Binding-site contacts:
Ligand atom C11 contacts residue ASP54 of chain 1.A at 3.6 Å.
Ligand atom C9 contacts residue ASN49 of chain 1.E at 3.9 Å.
Ligand atom C5 contacts residue GLY47 of chain 1.E at 4.1 Å.
Ligand atom O4 contacts residue THR260 of chain 1.E at 3.6 Å.
Ligand atom O9 contacts residue ASN49 of chain 1.E at 2.9 Å (h-bond).
Ligand atom O1A contacts residue HIS267 of chain 1.E at 3.2 Å.
Ligand atom C4 contacts residue TYR41 of chain 1.E at 3.7 Å (hydrophobic).
Ligand atom O6 contacts residue THR63 of chain 1.E at 4.0 Å.
Ligand atom C1 contacts residue ARG46 of chain 1.E at 3.6 Å.
Ligand atom C4 contacts residue HIS267 of chain 1.E at 3.3 Å.
Ligand atom O7 contacts residue THR52 of chain 1.E at 4.0 Å.
Ligand atom O1A contacts residue LYS155 of chain 1.E at 4.0 Å.
Ligand atom O6 contacts residue GLY60 of chain 1.E at 4.1 Å.
Ligand atom C10 contacts residue TYR41 of chain 1.E at 3.9 Å (hydrophobic).
Ligand atom O10 contacts residue ASN262 of chain 1.E at 3.4 Å (h-bond).
Ligand atom C6 contacts residue THR63 of chain 1.E at 3.4 Å.
Ligand atom O8 contacts residue SER58 of chain 1.E at 3.5 Å (h-bond).
Ligand atom O9 contacts residue LEU50 of chain 1.E at 2.8 Å (h-bond).
Ligand atom O6 contacts residue ASN62 of chain 1.E at 3.0 Å (h-bond).
Ligand atom N5 contacts residue TYR41 of chain 1.E at 2.9 Å (h-bond).
Ligand atom O4 contacts residue GLY47 of chain 1.E at 2.6 Å (h-bond).
Ligand atom O4 contacts residue HIS267 of chain 1.E at 2.8 Å (h-bond).
Ligand atom O1B contacts residue ARG46 of chain 1.E at 2.8 Å (salt-bridge).
Ligand atom C4 contacts residue GLY47 of chain 1.E at 3.3 Å.
Ligand atom C6 contacts residue TYR41 of chain 1.E at 3.5 Å (hydrophobic).
Ligand atom O8 contacts residue ARG46 of chain 1.E at 3.7 Å.
Ligand atom C3 contacts residue GLY47 of chain 1.E at 4.0 Å.
Ligand atom C1 contacts residue GLY47 of chain 1.E at 3.8 Å.
Ligand atom C5 contacts residue TYR41 of chain 1.E at 3.5 Å (hydrophobic).
Ligand atom O1A contacts residue ARG46 of chain 1.E at 3.2 Å (salt-bridge).
Ligand atom C3 contacts residue HIS267 of chain 1.E at 3.6 Å.
Ligand atom C9 contacts residue LEU50 of chain 1.E at 3.2 Å (hydrophobic).
Ligand atom O8 contacts residue ASN49 of chain 1.E at 3.4 Å (h-bond).
Ligand atom C3 contacts residue VAL265 of chain 1.E at 4.0 Å (hydrophobic).
Ligand atom C6 contacts residue ASN62 of chain 1.E at 3.3 Å.
Ligand atom C11 contacts residue TYR41 of chain 1.E at 4.0 Å (hydrophobic).
Ligand atom C9 contacts residue THR52 of chain 1.E at 3.6 Å.
Ligand atom C8 contacts residue ASN49 of chain 1.E at 3.9 Å.
Ligand atom O1A contacts residue GLY47 of chain 1.E at 2.8 Å (h-bond).
Ligand atom C6 contacts residue GLY47 of chain 1.E at 3.7 Å.

Sequence of chain 1.A:
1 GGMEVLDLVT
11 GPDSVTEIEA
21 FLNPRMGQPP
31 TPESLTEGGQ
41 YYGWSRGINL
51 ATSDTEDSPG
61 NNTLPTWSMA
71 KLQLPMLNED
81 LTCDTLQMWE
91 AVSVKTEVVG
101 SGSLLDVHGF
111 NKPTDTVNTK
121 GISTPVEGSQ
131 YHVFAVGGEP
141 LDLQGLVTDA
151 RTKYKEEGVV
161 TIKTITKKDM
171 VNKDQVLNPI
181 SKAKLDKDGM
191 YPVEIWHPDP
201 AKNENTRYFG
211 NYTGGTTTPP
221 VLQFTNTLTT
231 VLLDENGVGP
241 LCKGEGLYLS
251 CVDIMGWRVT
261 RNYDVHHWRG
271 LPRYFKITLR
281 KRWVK

Sequence of chain 1.E:
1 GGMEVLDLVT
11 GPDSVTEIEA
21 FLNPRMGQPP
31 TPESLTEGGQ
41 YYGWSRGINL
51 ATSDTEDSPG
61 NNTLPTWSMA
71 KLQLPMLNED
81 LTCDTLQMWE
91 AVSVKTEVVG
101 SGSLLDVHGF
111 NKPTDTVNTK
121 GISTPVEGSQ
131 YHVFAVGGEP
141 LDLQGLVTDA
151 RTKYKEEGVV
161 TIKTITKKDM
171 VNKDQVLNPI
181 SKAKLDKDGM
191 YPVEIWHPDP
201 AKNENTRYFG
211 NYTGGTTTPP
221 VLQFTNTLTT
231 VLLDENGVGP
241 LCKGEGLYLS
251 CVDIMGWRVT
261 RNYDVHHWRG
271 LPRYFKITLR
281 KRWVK

A protein and the small-molecule ligand that binds it are described below.
Small molecule (SMILES): CC(=O)N[C@@H]1[C@@H](O[C@@H]2O[C@H](CO)[C@H](O)[C@H](O[C@]3(C(=O)O)C[C@H](O)[C@@H](NC(C)=O)[C@H]([C@H](O)[C@H](O)CO)O3)[C@H]2O)[C@H](O)[C@@H](CO[C@]2(C(=O)O)C[C@H](O)[C@@H](NC(C)=O)[C@H]([C@H](O)[C@H](O)CO)O2)O[C@H]1O